This small molecule binds to this protein.
Small molecule (SMILES): CCNC(=O)c1ccc2c(c1)nc(C)n2[C@H]1CCN(CC2(O)CCCCC2)C[C@@H]1C

Sequence of chain 1.F:
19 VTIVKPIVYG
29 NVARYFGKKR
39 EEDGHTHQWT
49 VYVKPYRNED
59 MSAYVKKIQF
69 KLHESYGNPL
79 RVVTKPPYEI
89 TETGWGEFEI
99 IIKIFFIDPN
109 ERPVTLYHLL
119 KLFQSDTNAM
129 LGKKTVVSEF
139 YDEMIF

Binding-site contacts:
Ligand atom N12 contacts residue TRP93 of chain 1.F at 3.5 Å.
Ligand atom N3 contacts residue TRP93 of chain 1.F at 3.4 Å (h-bond).
Ligand atom O5 contacts residue TYR74 of chain 1.F at 3.1 Å (h-bond).
Ligand atom C2 contacts residue SER73 of chain 1.F at 3.8 Å.
Ligand atom C11 contacts residue TRP93 of chain 1.F at 3.5 Å (hydrophobic).
Ligand atom O5 contacts residue GLY92 of chain 1.F at 3.4 Å.
Ligand atom N19 contacts residue GLU95 of chain 1.F at 2.8 Å (salt-bridge).
Ligand atom O5 contacts residue TRP93 of chain 1.F at 3.1 Å (h-bond).
Ligand atom C11 contacts residue HIS71 of chain 1.F at 3.8 Å.
Ligand atom C2 contacts residue TYR74 of chain 1.F at 3.6 Å (hydrophobic).
Ligand atom C13 contacts residue HIS71 of chain 1.F at 3.5 Å.
Ligand atom N3 contacts residue SER73 of chain 1.F at 3.0 Å (h-bond).
Ligand atom C7 contacts residue PHE96 of chain 1.F at 3.6 Å (hydrophobic).
Ligand atom C2 contacts residue HIS43 of chain 1.F at 3.6 Å.
Ligand atom C17 contacts residue GLU95 of chain 1.F at 3.4 Å.
Ligand atom N12 contacts residue HIS71 of chain 1.F at 3.2 Å.
Ligand atom O31 contacts residue PHE96 of chain 1.F at 3.7 Å.
Ligand atom C8 contacts residue GLU95 of chain 1.F at 3.6 Å.
Ligand atom C9 contacts residue HIS71 of chain 1.F at 3.8 Å.
Ligand atom C26 contacts residue GLU95 of chain 1.F at 3.7 Å.
Ligand atom C20 contacts residue GLU95 of chain 1.F at 3.4 Å.
Ligand atom C1 contacts residue SER73 of chain 1.F at 3.4 Å.
Ligand atom O5 contacts residue GLY94 of chain 1.F at 3.5 Å (h-bond).
Ligand atom N14 contacts residue HIS71 of chain 1.F at 3.6 Å.
Ligand atom C11 contacts residue SER73 of chain 1.F at 3.1 Å.
Ligand atom C18 contacts residue GLU95 of chain 1.F at 3.4 Å.
Ligand atom O31 contacts residue LEU117 of chain 1.F at 3.3 Å.
Ligand atom C7 contacts residue GLY94 of chain 1.F at 3.1 Å.
Ligand atom C10 contacts residue TRP93 of chain 1.F at 3.4 Å (hydrophobic).
Ligand atom C4 contacts residue SER73 of chain 1.F at 3.6 Å.
Ligand atom C4 contacts residue TYR74 of chain 1.F at 3.8 Å (hydrophobic).
Ligand atom C8 contacts residue GLY94 of chain 1.F at 3.5 Å.
Ligand atom C10 contacts residue HIS71 of chain 1.F at 3.4 Å.
Ligand atom C21 contacts residue GLU95 of chain 1.F at 3.4 Å.
Ligand atom C6 contacts residue SER73 of chain 1.F at 3.5 Å.
Ligand atom C1 contacts residue TYR74 of chain 1.F at 3.8 Å (hydrophobic).
Ligand atom C27 contacts residue GLU95 of chain 1.F at 3.6 Å.
Ligand atom C27 contacts residue LEU117 of chain 1.F at 3.7 Å (hydrophobic).
Ligand atom C4 contacts residue TRP93 of chain 1.F at 3.7 Å (hydrophobic).
Ligand atom O31 contacts residue GLU95 of chain 1.F at 3.6 Å.